Binding-site contacts:
Ligand atom O11 contacts residue ARG52 of chain 1.D at 3.0 Å (salt-bridge).
Ligand atom O3' contacts residue HIS585 of chain 1.C at 3.2 Å.
Ligand atom C61 contacts residue ARG441 of chain 1.C at 3.5 Å.
Ligand atom C6 contacts residue ARG34 of chain 1.D at 3.4 Å.
Ligand atom O61 contacts residue THR54 of chain 1.D at 3.1 Å (h-bond).
Ligand atom C6 contacts residue ARG52 of chain 1.D at 3.6 Å.
Ligand atom C3A contacts residue GLN436 of chain 1.C at 3.7 Å.
Ligand atom C5 contacts residue ARG34 of chain 1.D at 3.1 Å.
Ligand atom N11 contacts residue THR54 of chain 1.D at 2.5 Å (h-bond).
Ligand atom N1 contacts residue GLU50 of chain 1.D at 2.6 Å (salt-bridge).
Ligand atom C21 contacts residue THR54 of chain 1.D at 3.1 Å.
Ligand atom O4A contacts residue PHE583 of chain 1.C at 3.1 Å (h-bond).
Ligand atom O6 contacts residue ARG59 of chain 1.D at 2.6 Å (salt-bridge).
Ligand atom C4 contacts residue ARG34 of chain 1.D at 3.5 Å.
Ligand atom C81 contacts residue ARG582 of chain 1.C at 3.4 Å.
Ligand atom N1 contacts residue ARG34 of chain 1.D at 3.3 Å.
Ligand atom N21 contacts residue ARG441 of chain 1.C at 3.4 Å.
Ligand atom C6 contacts residue GLU50 of chain 1.D at 3.5 Å.
Ligand atom N21 contacts residue GLY439 of chain 1.C at 2.8 Å (h-bond).
Ligand atom C61 contacts residue THR54 of chain 1.D at 3.7 Å.
Ligand atom N71 contacts residue ARG582 of chain 1.C at 3.4 Å.
Ligand atom N7 contacts residue ARG34 of chain 1.D at 3.3 Å (salt-bridge).
Ligand atom O2A contacts residue PHE583 of chain 1.C at 3.6 Å.
Ligand atom O4A contacts residue ARG582 of chain 1.C at 3.3 Å.
Ligand atom O21 contacts residue HIS585 of chain 1.C at 3.5 Å.
Ligand atom C21 contacts residue ARG441 of chain 1.C at 3.5 Å.
Ligand atom N71 contacts residue ARG52 of chain 1.D at 3.3 Å (salt-bridge).
Ligand atom C2 contacts residue GLU50 of chain 1.D at 3.5 Å.
Ligand atom N21 contacts residue THR54 of chain 1.D at 2.9 Å (h-bond).
Ligand atom O2A contacts residue GLN436 of chain 1.C at 2.9 Å (h-bond).
Ligand atom N11 contacts residue ARG441 of chain 1.C at 3.4 Å.
Ligand atom N3 contacts residue ARG34 of chain 1.D at 3.6 Å (salt-bridge).
Ligand atom N2 contacts residue GLU50 of chain 1.D at 3.0 Å (salt-bridge).
Ligand atom O61 contacts residue ARG441 of chain 1.C at 3.5 Å (salt-bridge).
Ligand atom O61 contacts residue ARG52 of chain 1.D at 3.3 Å (salt-bridge).
Ligand atom O3A contacts residue GLN436 of chain 1.C at 2.7 Å (h-bond).
Ligand atom C2 contacts residue ARG34 of chain 1.D at 3.5 Å.
Ligand atom O6 contacts residue GLU50 of chain 1.D at 3.5 Å (salt-bridge).
Ligand atom C2 contacts residue ARG52 of chain 1.D at 3.3 Å.
Ligand atom N1 contacts residue ARG52 of chain 1.D at 3.2 Å.

Sequence of chain 1.C:
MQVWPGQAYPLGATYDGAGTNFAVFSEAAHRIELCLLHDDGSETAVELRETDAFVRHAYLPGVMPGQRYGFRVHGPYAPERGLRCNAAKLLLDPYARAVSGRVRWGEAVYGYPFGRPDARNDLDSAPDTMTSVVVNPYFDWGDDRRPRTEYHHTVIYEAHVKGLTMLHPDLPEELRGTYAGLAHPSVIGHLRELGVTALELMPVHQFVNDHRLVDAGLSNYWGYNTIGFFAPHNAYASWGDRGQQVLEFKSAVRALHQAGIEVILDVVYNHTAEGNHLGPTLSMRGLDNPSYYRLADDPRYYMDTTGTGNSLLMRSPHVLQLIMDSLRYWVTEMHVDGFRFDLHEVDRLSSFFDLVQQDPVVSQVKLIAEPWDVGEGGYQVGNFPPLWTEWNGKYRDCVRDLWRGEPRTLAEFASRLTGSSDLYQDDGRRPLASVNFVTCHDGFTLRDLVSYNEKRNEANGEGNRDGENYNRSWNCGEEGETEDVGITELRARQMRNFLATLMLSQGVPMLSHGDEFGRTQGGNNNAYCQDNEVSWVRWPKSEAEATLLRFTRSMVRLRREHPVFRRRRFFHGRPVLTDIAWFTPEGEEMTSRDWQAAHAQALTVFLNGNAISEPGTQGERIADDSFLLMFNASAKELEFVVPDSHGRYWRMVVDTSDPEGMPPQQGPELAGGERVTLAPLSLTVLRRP

Sequence of chain 1.D:
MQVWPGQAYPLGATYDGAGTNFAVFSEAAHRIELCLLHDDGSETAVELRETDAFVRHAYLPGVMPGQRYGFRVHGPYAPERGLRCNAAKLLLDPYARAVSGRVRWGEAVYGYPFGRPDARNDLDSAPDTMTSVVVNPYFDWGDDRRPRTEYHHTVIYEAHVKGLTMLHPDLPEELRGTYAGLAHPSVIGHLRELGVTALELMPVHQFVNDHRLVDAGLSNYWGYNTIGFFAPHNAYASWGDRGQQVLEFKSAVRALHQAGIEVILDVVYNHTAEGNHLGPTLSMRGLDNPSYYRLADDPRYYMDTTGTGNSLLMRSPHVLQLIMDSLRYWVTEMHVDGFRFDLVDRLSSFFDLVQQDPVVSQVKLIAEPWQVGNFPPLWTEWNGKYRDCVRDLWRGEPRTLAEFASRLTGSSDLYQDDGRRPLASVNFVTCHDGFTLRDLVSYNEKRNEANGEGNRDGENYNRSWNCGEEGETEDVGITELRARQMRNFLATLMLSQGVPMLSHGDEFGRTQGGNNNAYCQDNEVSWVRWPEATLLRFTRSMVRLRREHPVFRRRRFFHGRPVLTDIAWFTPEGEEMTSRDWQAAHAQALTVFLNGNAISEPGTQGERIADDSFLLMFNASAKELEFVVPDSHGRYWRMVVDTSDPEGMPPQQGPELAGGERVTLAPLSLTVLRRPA

This small molecule binds to this protein.
Small molecule (SMILES): Nc1nc2c(ncn2[C@@H]2O[C@@H]3CO[P](=O)(O)O[C@H]4[C@@H](O)[C@H](n5cnc6c(=O)[nH]c(N)nc65)O[C@@H]4CO[P](=O)(O)O[C@H]3[C@H]2O)c(=O)[nH]1